Binding-site contacts:
Ligand atom N3 contacts residue TYR362 of chain 1.B at 3.5 Å.
Ligand atom N3B contacts residue SER493 of chain 1.A at 3.4 Å (h-bond).
Ligand atom O1G contacts residue GLN435 of chain 1.B at 2.6 Å (h-bond).
Ligand atom C4 contacts residue LEU491 of chain 1.A at 3.5 Å (hydrophobic).
Ligand atom O1A contacts residue GLY392 of chain 1.B at 3.1 Å.
Ligand atom N7 contacts residue TYR362 of chain 1.B at 3.5 Å (h-bond).
Ligand atom O3G contacts residue ALA521 of chain 1.A at 3.4 Å (h-bond).
Ligand atom O3G contacts residue SER493 of chain 1.A at 3.5 Å (h-bond).
Ligand atom O2G contacts residue HIS548 of chain 1.B at 2.8 Å (h-bond).
Ligand atom PB contacts residue MG1 of chain 1.J at 3.2 Å.
Ligand atom O1A contacts residue THR395 of chain 1.B at 2.8 Å (h-bond).
Ligand atom N6 contacts residue ASP128 of chain 1.B at 3.4 Å (salt-bridge).
Ligand atom O2G contacts residue LYS393 of chain 1.B at 2.9 Å (salt-bridge).
Ligand atom O2B contacts residue SER394 of chain 1.B at 2.6 Å (h-bond).
Ligand atom O3G contacts residue GLY495 of chain 1.A at 3.0 Å (h-bond).
Ligand atom O1B contacts residue GLY392 of chain 1.B at 3.0 Å (h-bond).
Ligand atom O2' contacts residue GLN496 of chain 1.A at 2.7 Å (h-bond).
Ligand atom O1B contacts residue LYS393 of chain 1.B at 3.0 Å (salt-bridge).
Ligand atom C6 contacts residue TYR362 of chain 1.B at 3.5 Å (hydrophobic).
Ligand atom O3A contacts residue SER493 of chain 1.A at 3.4 Å.
Ligand atom C5 contacts residue TYR362 of chain 1.B at 3.5 Å (hydrophobic).
Ligand atom O1A contacts residue LYS393 of chain 1.B at 3.4 Å (salt-bridge).
Ligand atom N3 contacts residue ARG365 of chain 1.B at 3.4 Å (salt-bridge).
Ligand atom O3A contacts residue GLY392 of chain 1.B at 3.6 Å (h-bond).
Ligand atom O1G contacts residue MG1 of chain 1.J at 2.0 Å.
Ligand atom PG contacts residue MG1 of chain 1.J at 3.1 Å.
Ligand atom N3B contacts residue GLY390 of chain 1.B at 3.0 Å (h-bond).
Ligand atom C2 contacts residue ARG365 of chain 1.B at 3.2 Å.
Ligand atom C2 contacts residue TYR362 of chain 1.B at 3.5 Å (hydrophobic).
Ligand atom O2B contacts residue MG1 of chain 1.J at 2.0 Å.
Ligand atom O1B contacts residue SER391 of chain 1.B at 3.4 Å (h-bond).
Ligand atom C4 contacts residue TYR362 of chain 1.B at 3.5 Å (hydrophobic).
Ligand atom O1A contacts residue SER394 of chain 1.B at 3.4 Å (h-bond).
Ligand atom N6 contacts residue VAL490 of chain 1.A at 3.5 Å (h-bond).
Ligand atom O2A contacts residue SER493 of chain 1.A at 3.5 Å.
Ligand atom N1 contacts residue TYR362 of chain 1.B at 3.5 Å.
Ligand atom O2G contacts residue GLU517 of chain 1.B at 3.1 Å (salt-bridge).
Ligand atom N3B contacts residue MG1 of chain 1.J at 3.5 Å.
Ligand atom O3G contacts residue SER389 of chain 1.B at 3.1 Å (h-bond).
Ligand atom O3A contacts residue GLY390 of chain 1.B at 3.6 Å.

Sequence of chain 1.B:
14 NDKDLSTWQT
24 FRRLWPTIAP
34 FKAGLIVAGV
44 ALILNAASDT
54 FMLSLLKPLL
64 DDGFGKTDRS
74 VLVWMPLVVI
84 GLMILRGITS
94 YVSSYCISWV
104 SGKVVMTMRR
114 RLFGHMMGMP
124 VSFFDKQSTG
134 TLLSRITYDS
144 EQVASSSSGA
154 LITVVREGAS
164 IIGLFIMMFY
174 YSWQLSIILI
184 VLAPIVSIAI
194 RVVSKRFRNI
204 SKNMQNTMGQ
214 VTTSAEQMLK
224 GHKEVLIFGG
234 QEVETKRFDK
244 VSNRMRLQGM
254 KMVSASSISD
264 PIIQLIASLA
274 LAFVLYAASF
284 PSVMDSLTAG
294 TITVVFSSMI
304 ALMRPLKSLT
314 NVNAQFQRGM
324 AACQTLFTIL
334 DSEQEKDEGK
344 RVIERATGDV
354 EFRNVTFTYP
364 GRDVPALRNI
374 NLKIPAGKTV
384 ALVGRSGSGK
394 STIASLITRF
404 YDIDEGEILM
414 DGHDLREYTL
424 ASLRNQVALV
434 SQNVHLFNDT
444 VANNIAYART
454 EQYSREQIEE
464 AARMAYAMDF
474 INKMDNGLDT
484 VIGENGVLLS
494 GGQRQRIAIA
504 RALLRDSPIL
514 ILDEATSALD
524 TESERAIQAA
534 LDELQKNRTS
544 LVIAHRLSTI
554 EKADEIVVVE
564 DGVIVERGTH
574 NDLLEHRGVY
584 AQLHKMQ

The small molecule below binds the protein below.
Small molecule (SMILES): Nc1ncnc2c1ncn2[C@@H]1O[C@H](CO[P](=O)(O)O[P](=O)(O)NP(=O)(O)O)[C@@H](O)[C@H]1O

Sequence of chain 1.A:
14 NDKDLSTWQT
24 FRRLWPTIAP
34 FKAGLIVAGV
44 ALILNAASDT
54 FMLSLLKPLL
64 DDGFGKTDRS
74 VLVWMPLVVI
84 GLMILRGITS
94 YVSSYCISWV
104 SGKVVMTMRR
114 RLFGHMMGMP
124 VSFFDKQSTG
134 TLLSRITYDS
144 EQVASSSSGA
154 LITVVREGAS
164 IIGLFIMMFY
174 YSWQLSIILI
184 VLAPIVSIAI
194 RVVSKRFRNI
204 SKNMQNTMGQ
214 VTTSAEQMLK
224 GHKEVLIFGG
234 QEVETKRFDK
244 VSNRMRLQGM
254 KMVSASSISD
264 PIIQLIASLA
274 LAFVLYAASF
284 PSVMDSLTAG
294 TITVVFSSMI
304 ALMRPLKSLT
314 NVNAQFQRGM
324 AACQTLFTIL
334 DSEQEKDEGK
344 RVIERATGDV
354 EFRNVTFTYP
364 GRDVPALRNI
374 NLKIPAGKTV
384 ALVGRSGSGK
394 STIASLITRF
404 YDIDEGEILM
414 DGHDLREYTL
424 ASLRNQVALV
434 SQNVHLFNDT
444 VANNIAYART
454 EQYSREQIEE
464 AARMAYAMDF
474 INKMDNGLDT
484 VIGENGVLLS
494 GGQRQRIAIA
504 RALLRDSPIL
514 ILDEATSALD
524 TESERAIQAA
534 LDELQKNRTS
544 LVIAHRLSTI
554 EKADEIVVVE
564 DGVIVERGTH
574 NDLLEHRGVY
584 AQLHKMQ